Sequence of chain 1.B:
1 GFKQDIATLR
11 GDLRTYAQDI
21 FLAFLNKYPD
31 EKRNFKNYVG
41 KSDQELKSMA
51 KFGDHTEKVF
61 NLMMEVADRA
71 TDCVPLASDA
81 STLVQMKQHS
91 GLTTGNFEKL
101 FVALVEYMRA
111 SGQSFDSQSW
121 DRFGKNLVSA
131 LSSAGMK

This small molecule binds to this protein.
Small molecule (SMILES): Oc1ccc(Cl)cc1

Binding-site contacts:
Ligand atom C3 contacts residue THR56 of chain 1.B at 4.0 Å.
Ligand atom C1 contacts residue PHE21 of chain 1.B at 4.2 Å (hydrophobic).
Ligand atom C4 contacts residue PHE21 of chain 1.B at 3.4 Å (hydrophobic).
Ligand atom CL9 contacts residue LEU100 of chain 1.B at 4.2 Å.
Ligand atom C2 contacts residue HIS55 of chain 1.B at 4.2 Å.
Ligand atom C5 contacts residue VAL59 of chain 1.B at 3.7 Å (hydrophobic).
Ligand atom O7 contacts residue THR56 of chain 1.B at 4.4 Å.
Ligand atom O7 contacts residue TYR38 of chain 1.B at 3.3 Å (h-bond).
Ligand atom C5 contacts residue PHE35 of chain 1.B at 3.6 Å (hydrophobic).
Ligand atom C6 contacts residue HEM1 of chain 1.F at 3.6 Å.
Ligand atom O7 contacts residue PHE35 of chain 1.B at 4.3 Å.
Ligand atom C6 contacts residue PHE21 of chain 1.B at 4.5 Å (hydrophobic).
Ligand atom C2 contacts residue PHE21 of chain 1.B at 3.5 Å (hydrophobic).
Ligand atom C6 contacts residue PHE35 of chain 1.B at 3.3 Å (hydrophobic).
Ligand atom C4 contacts residue VAL59 of chain 1.B at 3.7 Å (hydrophobic).
Ligand atom CL9 contacts residue VAL59 of chain 1.B at 3.8 Å.
Ligand atom C5 contacts residue PHE21 of chain 1.B at 4.2 Å (hydrophobic).
Ligand atom C2 contacts residue THR56 of chain 1.B at 3.4 Å.
Ligand atom C1 contacts residue THR56 of chain 1.B at 4.5 Å.
Ligand atom CL9 contacts residue HEM1 of chain 1.F at 4.0 Å.
Ligand atom C4 contacts residue HEM1 of chain 1.F at 4.5 Å.
Ligand atom C4 contacts residue PHE35 of chain 1.B at 4.2 Å (hydrophobic).
Ligand atom C3 contacts residue VAL59 of chain 1.B at 3.9 Å (hydrophobic).
Ligand atom C1 contacts residue VAL59 of chain 1.B at 4.0 Å (hydrophobic).
Ligand atom C6 contacts residue VAL59 of chain 1.B at 3.9 Å (hydrophobic).
Ligand atom O7 contacts residue HIS55 of chain 1.B at 3.1 Å.
Ligand atom C1 contacts residue TYR38 of chain 1.B at 4.3 Å (hydrophobic).
Ligand atom C2 contacts residue VAL59 of chain 1.B at 4.0 Å (hydrophobic).
Ligand atom C1 contacts residue PHE35 of chain 1.B at 3.9 Å (hydrophobic).
Ligand atom C1 contacts residue HEM1 of chain 1.F at 3.7 Å.
Ligand atom C5 contacts residue HEM1 of chain 1.F at 3.6 Å.
Ligand atom C3 contacts residue PHE21 of chain 1.B at 3.3 Å (hydrophobic).
Ligand atom C1 contacts residue HIS55 of chain 1.B at 4.0 Å.
Ligand atom O7 contacts residue HEM1 of chain 1.F at 2.7 Å (h-bond).
Ligand atom CL9 contacts residue PHE21 of chain 1.B at 3.6 Å.